Sequence of chain 1.A:
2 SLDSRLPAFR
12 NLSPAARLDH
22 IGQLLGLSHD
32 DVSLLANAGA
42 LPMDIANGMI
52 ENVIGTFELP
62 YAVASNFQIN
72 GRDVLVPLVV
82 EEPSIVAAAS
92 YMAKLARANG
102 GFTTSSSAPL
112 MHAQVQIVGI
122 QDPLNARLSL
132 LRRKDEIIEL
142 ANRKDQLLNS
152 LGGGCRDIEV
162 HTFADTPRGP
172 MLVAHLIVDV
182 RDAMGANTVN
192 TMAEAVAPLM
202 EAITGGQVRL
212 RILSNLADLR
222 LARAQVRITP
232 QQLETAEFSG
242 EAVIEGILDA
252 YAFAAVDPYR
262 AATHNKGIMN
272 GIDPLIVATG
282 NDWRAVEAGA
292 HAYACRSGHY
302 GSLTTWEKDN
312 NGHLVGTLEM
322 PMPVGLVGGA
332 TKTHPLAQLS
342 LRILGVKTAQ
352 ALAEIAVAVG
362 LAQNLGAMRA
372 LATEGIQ

This small molecule binds to this protein.
Small molecule (SMILES): CC(C)(COP(=O)(O)OP(=O)(O)OC[C@H]1O[C@@H](n2cnc3c(N)ncnc32)[C@H](O)[C@@H]1OP(=O)(O)O)[C@@H](O)C(=O)NCCC(=O)NCCS[C@@H](O)C[C@@](C)(O)CC(=O)O

Binding-site contacts:
Ligand atom O13 contacts residue LYS95 of chain 1.A at 3.1 Å (salt-bridge).
Ligand atom O6 contacts residue THR264 of chain 1.A at 3.4 Å.
Ligand atom C5 contacts residue SER85 of chain 1.A at 3.6 Å.
Ligand atom C16 contacts residue ARG11 of chain 1.A at 3.6 Å.
Ligand atom C15 contacts residue ALA371 of chain 1.A at 3.6 Å (hydrophobic).
Ligand atom N5 contacts residue ARG11 of chain 1.A at 3.3 Å (salt-bridge).
Ligand atom O4 contacts residue ARG261 of chain 1.A at 2.8 Å (salt-bridge).
Ligand atom S1 contacts residue GLU83 of chain 1.A at 3.3 Å (salt-bridge).
Ligand atom O14 contacts residue ARG11 of chain 1.A at 3.2 Å (salt-bridge).
Ligand atom O6 contacts residue ARG261 of chain 1.A at 2.9 Å (salt-bridge).
Ligand atom O4 contacts residue ALA368 of chain 1.A at 3.5 Å.
Ligand atom O3 contacts residue GLU83 of chain 1.A at 2.5 Å (salt-bridge).
Ligand atom C3 contacts residue ASN271 of chain 1.A at 3.7 Å.
Ligand atom C1 contacts residue ASN53 of chain 1.B at 3.2 Å.
Ligand atom C3 contacts residue GLU83 of chain 1.A at 3.4 Å.
Ligand atom N3 contacts residue SER85 of chain 1.A at 2.9 Å (h-bond).
Ligand atom C8 contacts residue THR264 of chain 1.A at 3.6 Å.
Ligand atom O3 contacts residue LYS267 of chain 1.A at 2.8 Å (salt-bridge).
Ligand atom O3 contacts residue ASN271 of chain 1.A at 2.9 Å (h-bond).
Ligand atom O6 contacts residue LEU372 of chain 1.A at 3.7 Å.
Ligand atom O19 contacts residue TYR92 of chain 1.A at 3.1 Å.
Ligand atom O2 contacts residue ARG11 of chain 1.A at 3.0 Å (salt-bridge).
Ligand atom C18 contacts residue ALA88 of chain 1.A at 3.5 Å (hydrophobic).
Ligand atom N1 contacts residue ARG11 of chain 1.A at 3.3 Å.
Ligand atom C5 contacts residue ASN271 of chain 1.A at 3.5 Å.
Ligand atom O6 contacts residue ILE213 of chain 1.B at 3.6 Å.
Ligand atom C5 contacts residue GLU83 of chain 1.A at 3.4 Å.
Ligand atom C9 contacts residue THR264 of chain 1.A at 3.5 Å.
Ligand atom C4 contacts residue ASN271 of chain 1.A at 3.4 Å.
Ligand atom C26 contacts residue TYR92 of chain 1.A at 3.5 Å (hydrophobic).
Ligand atom O9 contacts residue ALA368 of chain 1.A at 3.4 Å.
Ligand atom C2 contacts residue ALA88 of chain 1.A at 3.5 Å (hydrophobic).
Ligand atom C1 contacts residue ARG11 of chain 1.A at 3.4 Å.
Ligand atom N1 contacts residue GLU52 of chain 1.B at 3.4 Å.
Ligand atom C10 contacts residue ALA88 of chain 1.A at 3.5 Å (hydrophobic).
Ligand atom C14 contacts residue SER85 of chain 1.A at 3.7 Å.
Ligand atom C9 contacts residue ARG261 of chain 1.A at 3.5 Å.
Ligand atom C27 contacts residue TYR92 of chain 1.A at 3.5 Å (hydrophobic).
Ligand atom O20 contacts residue ARG11 of chain 1.A at 3.4 Å (salt-bridge).
Ligand atom O15 contacts residue ALA89 of chain 1.A at 3.4 Å.

Sequence of chain 1.B:
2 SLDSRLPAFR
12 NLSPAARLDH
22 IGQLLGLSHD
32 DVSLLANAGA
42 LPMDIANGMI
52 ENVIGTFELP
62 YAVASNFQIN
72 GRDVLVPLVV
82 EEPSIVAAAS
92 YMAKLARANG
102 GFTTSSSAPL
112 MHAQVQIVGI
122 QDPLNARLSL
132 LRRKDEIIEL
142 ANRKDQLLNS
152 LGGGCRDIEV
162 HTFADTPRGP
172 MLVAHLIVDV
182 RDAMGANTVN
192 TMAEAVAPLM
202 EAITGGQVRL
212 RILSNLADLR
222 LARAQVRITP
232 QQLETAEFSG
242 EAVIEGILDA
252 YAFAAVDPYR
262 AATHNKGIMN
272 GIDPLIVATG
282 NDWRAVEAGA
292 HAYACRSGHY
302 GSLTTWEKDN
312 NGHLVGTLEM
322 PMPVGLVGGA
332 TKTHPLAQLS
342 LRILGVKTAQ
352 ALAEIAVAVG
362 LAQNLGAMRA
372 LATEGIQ